Sequence of chain 4.A:
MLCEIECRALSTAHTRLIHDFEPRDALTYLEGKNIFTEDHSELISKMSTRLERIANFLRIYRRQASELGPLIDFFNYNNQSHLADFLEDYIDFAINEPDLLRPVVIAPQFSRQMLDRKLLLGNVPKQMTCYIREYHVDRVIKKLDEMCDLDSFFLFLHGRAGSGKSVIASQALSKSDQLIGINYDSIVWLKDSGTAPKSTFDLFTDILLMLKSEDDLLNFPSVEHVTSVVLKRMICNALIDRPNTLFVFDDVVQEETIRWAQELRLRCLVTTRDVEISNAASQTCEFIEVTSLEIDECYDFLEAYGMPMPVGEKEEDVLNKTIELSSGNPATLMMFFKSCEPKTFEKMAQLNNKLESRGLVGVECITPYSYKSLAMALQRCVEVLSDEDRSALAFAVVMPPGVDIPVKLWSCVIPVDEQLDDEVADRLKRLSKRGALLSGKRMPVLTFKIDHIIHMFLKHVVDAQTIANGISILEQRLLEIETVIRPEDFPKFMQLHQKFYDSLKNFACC

Binding-site contacts:
Ligand atom C contacts residue GLN379 of chain 4.A at 4.0 Å.
Ligand atom CB contacts residue GLU383 of chain 4.A at 3.9 Å.
Ligand atom C contacts residue ASP469 of chain 4.A at 4.0 Å.
Ligand atom CD1 contacts residue GLU383 of chain 4.A at 3.1 Å.
Ligand atom CA contacts residue GLN379 of chain 4.A at 3.6 Å.
Ligand atom CE2 contacts residue ALA394 of chain 4.A at 3.8 Å (hydrophobic).
Ligand atom CB contacts residue VAL467 of chain 4.A at 3.2 Å (hydrophobic).
Ligand atom CA contacts residue VAL467 of chain 4.A at 4.0 Å (hydrophobic).
Ligand atom CE2 contacts residue VAL382 of chain 4.A at 3.7 Å (hydrophobic).
Ligand atom O contacts residue GLN379 of chain 4.A at 3.1 Å (h-bond).
Ligand atom CE1 contacts residue VAL382 of chain 4.A at 4.1 Å (hydrophobic).
Ligand atom C contacts residue GLN379 of chain 4.A at 3.1 Å.
Ligand atom CE2 contacts residue ARG390 of chain 4.A at 3.7 Å.
Ligand atom CB contacts residue GLN379 of chain 4.A at 3.3 Å.
Ligand atom CA contacts residue VAL467 of chain 4.A at 3.6 Å (hydrophobic).
Ligand atom CD2 contacts residue ARG390 of chain 4.A at 4.0 Å.
Ligand atom CB contacts residue ASP469 of chain 4.A at 3.6 Å.
Ligand atom CD2 contacts residue GLU383 of chain 4.A at 3.9 Å.
Ligand atom CZ contacts residue VAL382 of chain 4.A at 3.6 Å (hydrophobic).
Ligand atom O contacts residue VAL382 of chain 4.A at 4.1 Å.
Ligand atom O contacts residue GLN379 of chain 4.A at 3.1 Å (h-bond).
Ligand atom O contacts residue GLN379 of chain 4.A at 3.2 Å (h-bond).
Ligand atom CG contacts residue ASP469 of chain 4.A at 3.8 Å.
Ligand atom N contacts residue VAL467 of chain 4.A at 2.9 Å (h-bond).
Ligand atom C contacts residue ASP469 of chain 4.A at 3.8 Å.
Ligand atom CG contacts residue VAL467 of chain 4.A at 3.9 Å (hydrophobic).
Ligand atom CG contacts residue GLU383 of chain 4.A at 4.0 Å.
Ligand atom C contacts residue VAL467 of chain 4.A at 3.9 Å (hydrophobic).
Ligand atom CA contacts residue VAL467 of chain 4.A at 3.5 Å (hydrophobic).
Ligand atom C contacts residue VAL467 of chain 4.A at 4.1 Å (hydrophobic).
Ligand atom CA contacts residue ASP469 of chain 4.A at 3.8 Å.
Ligand atom C contacts residue GLN379 of chain 4.A at 2.9 Å.
Ligand atom N contacts residue GLN379 of chain 4.A at 2.8 Å (h-bond).
Ligand atom CD1 contacts residue VAL467 of chain 4.A at 3.9 Å (hydrophobic).
Ligand atom O contacts residue ASP469 of chain 4.A at 3.0 Å (salt-bridge).
Ligand atom CA contacts residue GLN379 of chain 4.A at 3.1 Å.
Ligand atom CE1 contacts residue VAL467 of chain 4.A at 3.7 Å (hydrophobic).
Ligand atom CZ contacts residue VAL468 of chain 4.A at 4.0 Å (hydrophobic).
Ligand atom CE1 contacts residue VAL468 of chain 4.A at 3.5 Å (hydrophobic).
Ligand atom CD1 contacts residue VAL468 of chain 4.A at 4.0 Å (hydrophobic).

The protein below binds the small molecule below.
Small molecule (SMILES): CC(C)C[C@H](NC(=O)[C@H](Cc1ccccc1)NC(=O)[C@H](CC(N)=O)NC(=O)[C@H](Cc1ccccc1)NC(=O)[C@H](CC(C)C)NC(=O)[C@@H]1CCCN1)C(=O)NCC=O